Sequence of chain 1.D:
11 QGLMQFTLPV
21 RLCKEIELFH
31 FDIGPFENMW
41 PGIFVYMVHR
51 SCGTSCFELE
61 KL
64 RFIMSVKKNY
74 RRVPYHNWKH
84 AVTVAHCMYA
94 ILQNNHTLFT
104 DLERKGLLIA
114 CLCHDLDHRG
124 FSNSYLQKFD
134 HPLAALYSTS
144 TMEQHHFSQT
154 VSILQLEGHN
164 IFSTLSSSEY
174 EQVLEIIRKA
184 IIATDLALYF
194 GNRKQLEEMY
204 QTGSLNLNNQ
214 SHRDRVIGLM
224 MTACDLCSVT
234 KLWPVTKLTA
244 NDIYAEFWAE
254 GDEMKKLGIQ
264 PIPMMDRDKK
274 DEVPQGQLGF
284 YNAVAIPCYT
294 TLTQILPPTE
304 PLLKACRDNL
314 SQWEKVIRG

Binding-site contacts:
Ligand atom C22 contacts residue LYS272 of chain 1.D at 3.6 Å.
Ligand atom C3 contacts residue PHE283 of chain 1.D at 3.6 Å (hydrophobic).
Ligand atom C17 contacts residue GLY279 of chain 1.D at 3.3 Å.
Ligand atom C23 contacts residue MET267 of chain 1.D at 3.6 Å (hydrophobic).
Ligand atom C16 contacts residue GLY279 of chain 1.D at 3.6 Å.
Ligand atom C23 contacts residue PRO266 of chain 1.D at 3.6 Å (hydrophobic).
Ligand atom C4 contacts residue ILE246 of chain 1.D at 3.5 Å (hydrophobic).
Ligand atom N10 contacts residue GLN280 of chain 1.D at 3.2 Å (h-bond).
Ligand atom C22 contacts residue PRO266 of chain 1.D at 3.7 Å (hydrophobic).
Ligand atom C12 contacts residue TYR247 of chain 1.D at 3.5 Å (hydrophobic).
Ligand atom C17 contacts residue MET267 of chain 1.D at 3.5 Å (hydrophobic).
Ligand atom C13 contacts residue TYR247 of chain 1.D at 3.5 Å (hydrophobic).
Ligand atom C5 contacts residue PHE283 of chain 1.D at 3.6 Å (hydrophobic).
Ligand atom C20 contacts residue TYR247 of chain 1.D at 3.5 Å (hydrophobic).
Ligand atom N18 contacts residue MET267 of chain 1.D at 3.5 Å.
Ligand atom C11 contacts residue PHE250 of chain 1.D at 3.6 Å (hydrophobic).
Ligand atom C1 contacts residue ILE246 of chain 1.D at 3.4 Å (hydrophobic).
Ligand atom C14 contacts residue GLY279 of chain 1.D at 3.4 Å.
Ligand atom C19 contacts residue GLY279 of chain 1.D at 3.6 Å.
Ligand atom C19 contacts residue MET267 of chain 1.D at 3.7 Å (hydrophobic).
Ligand atom C6 contacts residue PHE283 of chain 1.D at 3.3 Å (hydrophobic).
Ligand atom C8 contacts residue PHE283 of chain 1.D at 3.6 Å (hydrophobic).
Ligand atom C24 contacts residue MET267 of chain 1.D at 3.6 Å (hydrophobic).
Ligand atom N15 contacts residue GLY279 of chain 1.D at 3.3 Å (h-bond).
Ligand atom C26 contacts residue GLY279 of chain 1.D at 3.3 Å.
Ligand atom C22 contacts residue GLU275 of chain 1.D at 3.6 Å.
Ligand atom N7 contacts residue PHE283 of chain 1.D at 3.3 Å.
Ligand atom N18 contacts residue TYR247 of chain 1.D at 2.6 Å (h-bond).
Ligand atom C25 contacts residue GLY279 of chain 1.D at 3.7 Å.
Ligand atom C13 contacts residue GLN280 of chain 1.D at 3.4 Å.
Ligand atom C14 contacts residue TYR247 of chain 1.D at 3.4 Å (hydrophobic).
Ligand atom N18 contacts residue GLY279 of chain 1.D at 3.6 Å.
Ligand atom C1 contacts residue VAL232 of chain 1.D at 3.7 Å (hydrophobic).
Ligand atom C13 contacts residue PHE283 of chain 1.D at 3.5 Å (hydrophobic).
Ligand atom C12 contacts residue MET267 of chain 1.D at 3.7 Å (hydrophobic).
Ligand atom C21 contacts residue VAL276 of chain 1.D at 3.7 Å (hydrophobic).
Ligand atom C1 contacts residue SER231 of chain 1.D at 3.5 Å.
Ligand atom C27 contacts residue PHE283 of chain 1.D at 3.6 Å (hydrophobic).
Ligand atom C29 contacts residue PHE283 of chain 1.D at 3.7 Å (hydrophobic).
Ligand atom C26 contacts residue PHE283 of chain 1.D at 3.5 Å (hydrophobic).

This protein binds this small molecule.
Small molecule (SMILES): Cc1nc2ccccc2nc1CCc1nc(-c2ccccc2)cn1-c1ccccc1